The small molecule below binds the protein below.
Small molecule (SMILES): CC(=O)N[C@@H]1[C@@H](O)[C@H](O)[C@@H](CO)O[C@H]1O

Sequence of chain 1.A:
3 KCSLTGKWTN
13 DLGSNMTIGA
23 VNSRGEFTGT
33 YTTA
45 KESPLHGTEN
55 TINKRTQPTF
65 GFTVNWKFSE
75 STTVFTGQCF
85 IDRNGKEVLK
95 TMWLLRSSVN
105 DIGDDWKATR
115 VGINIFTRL

Binding-site contacts:
Ligand atom C7 contacts residue GLY15 of chain 1.A at 4.0 Å.
Ligand atom C2 contacts residue ASN17 of chain 1.A at 2.5 Å.
Ligand atom C1 contacts residue ASN17 of chain 1.A at 1.4 Å.
Ligand atom O5 contacts residue LEU123 of chain 1.A at 4.2 Å.
Ligand atom C8 contacts residue THR34 of chain 1.A at 3.7 Å.
Ligand atom C6 contacts residue ASN17 of chain 1.A at 4.3 Å.
Ligand atom O5 contacts residue ASN17 of chain 1.A at 2.4 Å (h-bond).
Ligand atom O3 contacts residue ASN17 of chain 1.A at 4.3 Å.
Ligand atom C7 contacts residue ASN17 of chain 1.A at 3.7 Å.
Ligand atom C8 contacts residue ASN17 of chain 1.A at 3.5 Å.
Ligand atom N2 contacts residue GLY15 of chain 1.A at 4.4 Å.
Ligand atom O4 contacts residue ASN17 of chain 1.A at 4.0 Å.
Ligand atom C1 contacts residue LEU123 of chain 1.A at 4.4 Å (hydrophobic).
Ligand atom O7 contacts residue ASN17 of chain 1.A at 4.2 Å.
Ligand atom O7 contacts residue THR34 of chain 1.A at 3.8 Å.
Ligand atom C8 contacts residue GLY15 of chain 1.A at 2.7 Å.
Ligand atom O6 contacts residue ASN17 of chain 1.A at 3.6 Å.
Ligand atom N2 contacts residue ASN17 of chain 1.A at 2.9 Å (h-bond).
Ligand atom C4 contacts residue ASN17 of chain 1.A at 4.2 Å.
Ligand atom C8 contacts residue SER16 of chain 1.A at 3.4 Å.
Ligand atom C8 contacts residue THR35 of chain 1.A at 4.0 Å.
Ligand atom C5 contacts residue ASN17 of chain 1.A at 3.7 Å.
Ligand atom C3 contacts residue ASN17 of chain 1.A at 3.8 Å.